This small molecule binds to this protein.
Small molecule (SMILES): CC(=O)N[C@H]1[C@H](O[C@H]2[C@H](O)[C@@H](NC(C)=O)CO[C@@H]2CO)O[C@H](CO)[C@@H](O)[C@@H]1O

Binding-site contacts:
Ligand atom O5 contacts residue HIS1076 of chain 1.C at 3.9 Å.
Ligand atom C3 contacts residue HIS1076 of chain 1.C at 3.9 Å.
Ligand atom O7 contacts residue ASN1073 of chain 1.C at 4.2 Å.
Ligand atom O5 contacts residue PHE1078 of chain 1.C at 4.2 Å.
Ligand atom O6 contacts residue PHE1078 of chain 1.C at 4.4 Å.
Ligand atom C1 contacts residue THR1075 of chain 1.C at 3.9 Å.
Ligand atom C8 contacts residue THR1075 of chain 1.C at 4.0 Å.
Ligand atom C2 contacts residue ASN1073 of chain 1.C at 4.4 Å.
Ligand atom N2 contacts residue ASN1073 of chain 1.C at 4.5 Å.
Ligand atom O5 contacts residue ASN1073 of chain 1.C at 3.1 Å (h-bond).
Ligand atom C7 contacts residue THR1075 of chain 1.C at 4.1 Å.
Ligand atom C6 contacts residue HIS1076 of chain 1.C at 4.5 Å.
Ligand atom C1 contacts residue HIS1076 of chain 1.C at 3.5 Å.
Ligand atom C5 contacts residue PHE1078 of chain 1.C at 4.5 Å (hydrophobic).
Ligand atom N2 contacts residue THR1075 of chain 1.C at 3.2 Å (h-bond).
Ligand atom C6 contacts residue PHE1078 of chain 1.C at 4.0 Å (hydrophobic).
Ligand atom C2 contacts residue THR1075 of chain 1.C at 3.9 Å.
Ligand atom C8 contacts residue ASN1073 of chain 1.C at 4.1 Å.
Ligand atom C1 contacts residue ASN1073 of chain 1.C at 3.4 Å.
Ligand atom C4 contacts residue HIS1076 of chain 1.C at 4.1 Å.
Ligand atom C7 contacts residue ASN1073 of chain 1.C at 4.3 Å.
Ligand atom C2 contacts residue HIS1076 of chain 1.C at 4.2 Å.
Ligand atom O4 contacts residue HIS1076 of chain 1.C at 4.0 Å.
Ligand atom O7 contacts residue HIS1076 of chain 1.C at 3.9 Å.
Ligand atom C5 contacts residue HIS1076 of chain 1.C at 3.5 Å.
Ligand atom C3 contacts residue THR1075 of chain 1.C at 4.1 Å.

Sequence of chain 1.C:
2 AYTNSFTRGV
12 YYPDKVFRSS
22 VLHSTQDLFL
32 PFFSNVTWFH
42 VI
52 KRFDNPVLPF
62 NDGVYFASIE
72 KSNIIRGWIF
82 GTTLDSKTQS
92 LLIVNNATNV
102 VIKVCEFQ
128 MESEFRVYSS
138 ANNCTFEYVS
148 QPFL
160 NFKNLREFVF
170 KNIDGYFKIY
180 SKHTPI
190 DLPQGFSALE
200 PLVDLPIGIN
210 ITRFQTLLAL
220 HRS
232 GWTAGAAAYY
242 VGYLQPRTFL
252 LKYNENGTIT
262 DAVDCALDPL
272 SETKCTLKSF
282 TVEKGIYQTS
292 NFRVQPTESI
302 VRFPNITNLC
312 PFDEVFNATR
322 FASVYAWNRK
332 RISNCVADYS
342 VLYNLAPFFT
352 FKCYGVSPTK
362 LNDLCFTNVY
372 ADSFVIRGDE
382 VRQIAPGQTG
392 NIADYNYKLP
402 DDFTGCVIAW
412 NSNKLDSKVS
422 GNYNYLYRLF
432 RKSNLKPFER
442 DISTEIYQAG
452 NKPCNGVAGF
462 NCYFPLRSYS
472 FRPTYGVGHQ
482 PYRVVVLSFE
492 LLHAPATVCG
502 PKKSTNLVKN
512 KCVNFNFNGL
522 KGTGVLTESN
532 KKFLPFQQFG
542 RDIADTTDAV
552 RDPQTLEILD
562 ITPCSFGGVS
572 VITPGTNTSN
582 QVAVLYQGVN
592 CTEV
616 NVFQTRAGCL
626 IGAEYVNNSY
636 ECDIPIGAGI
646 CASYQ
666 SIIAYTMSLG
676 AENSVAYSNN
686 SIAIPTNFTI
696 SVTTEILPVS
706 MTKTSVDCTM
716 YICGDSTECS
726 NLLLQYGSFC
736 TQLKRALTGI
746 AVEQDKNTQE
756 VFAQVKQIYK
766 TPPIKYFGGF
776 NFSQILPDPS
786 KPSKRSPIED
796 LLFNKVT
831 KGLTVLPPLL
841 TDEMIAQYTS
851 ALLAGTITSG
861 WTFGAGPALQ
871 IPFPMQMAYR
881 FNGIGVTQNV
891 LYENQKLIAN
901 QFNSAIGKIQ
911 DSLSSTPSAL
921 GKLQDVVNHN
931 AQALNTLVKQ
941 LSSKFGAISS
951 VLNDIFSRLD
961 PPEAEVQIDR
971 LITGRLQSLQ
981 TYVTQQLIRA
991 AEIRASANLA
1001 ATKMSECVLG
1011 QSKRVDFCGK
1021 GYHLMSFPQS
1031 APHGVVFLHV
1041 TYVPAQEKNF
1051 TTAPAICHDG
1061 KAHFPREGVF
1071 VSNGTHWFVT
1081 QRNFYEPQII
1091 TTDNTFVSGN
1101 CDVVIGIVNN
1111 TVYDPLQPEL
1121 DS